Sequence of chain 1.A:
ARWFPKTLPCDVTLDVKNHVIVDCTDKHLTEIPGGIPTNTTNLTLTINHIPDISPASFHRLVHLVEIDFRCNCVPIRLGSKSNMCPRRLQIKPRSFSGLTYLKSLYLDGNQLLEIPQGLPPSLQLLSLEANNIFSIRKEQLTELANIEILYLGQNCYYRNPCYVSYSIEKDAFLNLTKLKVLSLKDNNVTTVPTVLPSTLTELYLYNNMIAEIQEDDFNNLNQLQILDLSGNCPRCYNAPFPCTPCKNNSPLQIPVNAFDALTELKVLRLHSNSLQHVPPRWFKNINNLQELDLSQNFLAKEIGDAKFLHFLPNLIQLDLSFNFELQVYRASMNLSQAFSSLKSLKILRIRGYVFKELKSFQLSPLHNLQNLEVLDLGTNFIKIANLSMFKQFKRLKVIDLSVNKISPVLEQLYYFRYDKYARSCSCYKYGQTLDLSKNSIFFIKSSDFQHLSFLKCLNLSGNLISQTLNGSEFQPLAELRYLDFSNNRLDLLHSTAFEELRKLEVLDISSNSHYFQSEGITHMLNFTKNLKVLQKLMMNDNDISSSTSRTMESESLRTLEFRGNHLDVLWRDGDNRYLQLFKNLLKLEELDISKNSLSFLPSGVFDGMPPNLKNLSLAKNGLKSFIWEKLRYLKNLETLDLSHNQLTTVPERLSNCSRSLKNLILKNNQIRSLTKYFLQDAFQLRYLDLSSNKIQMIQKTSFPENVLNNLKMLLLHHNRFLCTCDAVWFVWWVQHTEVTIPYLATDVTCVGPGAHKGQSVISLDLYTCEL

This protein binds this small molecule.
Small molecule (SMILES): CC(=O)N[C@@H]1[C@@H](O)[C@H](O)[C@@H](CO)O[C@H]1O

Binding-site contacts:
Ligand atom C1 contacts residue HIS24 of chain 1.A at 4.2 Å.
Ligand atom C2 contacts residue ASN47 of chain 1.A at 2.4 Å.
Ligand atom C6 contacts residue LYS108 of chain 1.A at 4.2 Å.
Ligand atom C7 contacts residue ILE26 of chain 1.A at 4.4 Å (hydrophobic).
Ligand atom C6 contacts residue VAL70 of chain 1.A at 4.2 Å (hydrophobic).
Ligand atom O6 contacts residue VAL70 of chain 1.A at 4.2 Å.
Ligand atom C3 contacts residue HIS24 of chain 1.A at 4.4 Å.
Ligand atom O6 contacts residue GLU71 of chain 1.A at 3.0 Å (salt-bridge).
Ligand atom C5 contacts residue GLU71 of chain 1.A at 4.2 Å.
Ligand atom O7 contacts residue ASN47 of chain 1.A at 3.4 Å (h-bond).
Ligand atom C6 contacts residue GLU71 of chain 1.A at 4.2 Å.
Ligand atom C8 contacts residue ILE26 of chain 1.A at 3.6 Å (hydrophobic).
Ligand atom O5 contacts residue GLU71 of chain 1.A at 3.4 Å.
Ligand atom C3 contacts residue ASN47 of chain 1.A at 3.8 Å.
Ligand atom C4 contacts residue GLU71 of chain 1.A at 4.2 Å.
Ligand atom C2 contacts residue GLU71 of chain 1.A at 4.2 Å.
Ligand atom C4 contacts residue ASN47 of chain 1.A at 4.3 Å.
Ligand atom C1 contacts residue ASN47 of chain 1.A at 1.5 Å.
Ligand atom N2 contacts residue HIS24 of chain 1.A at 4.4 Å.
Ligand atom C6 contacts residue SER109 of chain 1.A at 3.7 Å.
Ligand atom C1 contacts residue VAL70 of chain 1.A at 4.1 Å (hydrophobic).
Ligand atom O5 contacts residue VAL70 of chain 1.A at 3.6 Å.
Ligand atom O5 contacts residue ASN47 of chain 1.A at 2.4 Å (h-bond).
Ligand atom C7 contacts residue ASN47 of chain 1.A at 3.4 Å.
Ligand atom O6 contacts residue SER109 of chain 1.A at 2.6 Å (h-bond).
Ligand atom C5 contacts residue ASN47 of chain 1.A at 3.7 Å.
Ligand atom C5 contacts residue VAL70 of chain 1.A at 4.1 Å (hydrophobic).
Ligand atom N2 contacts residue ASN47 of chain 1.A at 2.9 Å (h-bond).
Ligand atom C1 contacts residue GLU71 of chain 1.A at 4.2 Å.
Ligand atom O7 contacts residue GLU71 of chain 1.A at 3.8 Å.